Sequence of chain 1.L:
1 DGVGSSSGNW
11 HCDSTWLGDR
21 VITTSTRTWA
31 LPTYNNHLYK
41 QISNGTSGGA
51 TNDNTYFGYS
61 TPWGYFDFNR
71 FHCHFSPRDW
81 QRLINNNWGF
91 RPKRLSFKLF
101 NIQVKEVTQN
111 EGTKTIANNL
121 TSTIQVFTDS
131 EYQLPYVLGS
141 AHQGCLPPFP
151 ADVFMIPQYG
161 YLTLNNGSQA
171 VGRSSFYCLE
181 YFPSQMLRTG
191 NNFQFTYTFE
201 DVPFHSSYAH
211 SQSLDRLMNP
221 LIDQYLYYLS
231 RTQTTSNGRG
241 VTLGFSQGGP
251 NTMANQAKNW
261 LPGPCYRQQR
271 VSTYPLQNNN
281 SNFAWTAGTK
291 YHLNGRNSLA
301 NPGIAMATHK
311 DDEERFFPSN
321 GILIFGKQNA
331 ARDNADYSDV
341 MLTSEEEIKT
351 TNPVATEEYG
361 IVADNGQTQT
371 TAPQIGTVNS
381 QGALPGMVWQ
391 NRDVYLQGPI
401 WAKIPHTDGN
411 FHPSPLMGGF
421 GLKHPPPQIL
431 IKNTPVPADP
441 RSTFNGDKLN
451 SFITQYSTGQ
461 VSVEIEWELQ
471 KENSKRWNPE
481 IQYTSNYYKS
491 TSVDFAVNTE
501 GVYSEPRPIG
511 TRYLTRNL

Binding-site contacts:
Ligand atom C6 contacts residue GLY421 of chain 1.L at 3.6 Å.
Ligand atom N1 contacts residue VAL202 of chain 1.L at 3.7 Å.
Ligand atom N3 contacts residue PRO413 of chain 1.L at 3.8 Å.
Ligand atom N1 contacts residue GLY421 of chain 1.L at 3.1 Å (h-bond).
Ligand atom C6 contacts residue SER414 of chain 1.L at 4.0 Å.
Ligand atom C5 contacts residue PRO413 of chain 1.L at 4.0 Å (hydrophobic).
Ligand atom N6 contacts residue SER414 of chain 1.L at 3.7 Å.
Ligand atom C6 contacts residue PRO203 of chain 1.L at 4.3 Å (hydrophobic).
Ligand atom C5 contacts residue PRO203 of chain 1.L at 3.9 Å (hydrophobic).
Ligand atom N9 contacts residue PRO203 of chain 1.L at 4.4 Å.
Ligand atom C1' contacts residue HIS412 of chain 1.L at 4.3 Å.
Ligand atom C5 contacts residue SER414 of chain 1.L at 3.9 Å.
Ligand atom N7 contacts residue PRO203 of chain 1.L at 4.0 Å.
Ligand atom C2' contacts residue HIS412 of chain 1.L at 3.1 Å.
Ligand atom C4 contacts residue PRO413 of chain 1.L at 4.0 Å (hydrophobic).
Ligand atom N9 contacts residue PRO413 of chain 1.L at 4.3 Å.
Ligand atom C1' contacts residue PRO413 of chain 1.L at 3.9 Å (hydrophobic).
Ligand atom C6 contacts residue VAL202 of chain 1.L at 4.2 Å (hydrophobic).
Ligand atom N7 contacts residue ASN391 of chain 1.L at 3.9 Å.
Ligand atom N7 contacts residue HIS412 of chain 1.L at 4.1 Å.
Ligand atom C2 contacts residue ILE404 of chain 1.L at 4.4 Å (hydrophobic).
Ligand atom N6 contacts residue PRO415 of chain 1.L at 4.2 Å.
Ligand atom C2 contacts residue VAL202 of chain 1.L at 4.2 Å (hydrophobic).
Ligand atom C2' contacts residue PRO413 of chain 1.L at 3.8 Å (hydrophobic).
Ligand atom C4 contacts residue PRO203 of chain 1.L at 4.2 Å (hydrophobic).
Ligand atom C2 contacts residue GLY421 of chain 1.L at 3.4 Å.
Ligand atom O3' contacts residue PRO413 of chain 1.L at 4.2 Å.
Ligand atom N1 contacts residue PRO413 of chain 1.L at 3.5 Å (h-bond).
Ligand atom C2 contacts residue PRO413 of chain 1.L at 3.5 Å (hydrophobic).
Ligand atom N9 contacts residue HIS412 of chain 1.L at 4.3 Å.
Ligand atom C8 contacts residue PRO203 of chain 1.L at 4.2 Å (hydrophobic).
Ligand atom N7 contacts residue SER414 of chain 1.L at 3.6 Å.
Ligand atom C3' contacts residue HIS412 of chain 1.L at 4.0 Å.
Ligand atom N6 contacts residue PHE420 of chain 1.L at 3.7 Å.
Ligand atom N6 contacts residue GLY419 of chain 1.L at 3.5 Å (h-bond).
Ligand atom C8 contacts residue HIS412 of chain 1.L at 3.4 Å.
Ligand atom N1 contacts residue PHE420 of chain 1.L at 4.2 Å.
Ligand atom C8 contacts residue SER414 of chain 1.L at 4.3 Å.
Ligand atom N6 contacts residue GLY421 of chain 1.L at 3.3 Å (h-bond).
Ligand atom C6 contacts residue PRO413 of chain 1.L at 3.8 Å (hydrophobic).

This small molecule binds to this protein.
Small molecule (SMILES): Nc1ncnc2c1ncn2[C@H]1C[C@H](O)[C@@H](COP(=O)(O)O)O1